Sequence of chain 1.B:
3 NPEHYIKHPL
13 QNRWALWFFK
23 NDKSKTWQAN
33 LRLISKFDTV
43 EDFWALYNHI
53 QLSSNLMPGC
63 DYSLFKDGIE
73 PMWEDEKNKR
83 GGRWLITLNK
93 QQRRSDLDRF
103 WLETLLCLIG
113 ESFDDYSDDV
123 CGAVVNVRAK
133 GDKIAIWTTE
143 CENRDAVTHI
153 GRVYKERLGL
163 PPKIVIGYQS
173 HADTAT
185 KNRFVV

Binding-site contacts:
Ligand atom N1 contacts residue LEU33 of chain 1.B at 3.2 Å.
Ligand atom C19 contacts residue LYS135 of chain 1.B at 3.6 Å.
Ligand atom C6 contacts residue ASN128 of chain 1.B at 3.6 Å.
Ligand atom O4 contacts residue LYS135 of chain 1.B at 2.5 Å (salt-bridge).
Ligand atom C18 contacts residue LYS135 of chain 1.B at 2.6 Å.
Ligand atom O3 contacts residue ARG85 of chain 1.B at 3.3 Å (salt-bridge).
Ligand atom C21 contacts residue ARG85 of chain 1.B at 3.5 Å.
Ligand atom C11 contacts residue TRP75 of chain 1.B at 3.6 Å (hydrophobic).
Ligand atom N1 contacts residue PRO73 of chain 1.B at 3.8 Å.
Ligand atom N3 contacts residue GLU76 of chain 1.B at 3.0 Å (salt-bridge).
Ligand atom O2 contacts residue TRP139 of chain 1.B at 3.6 Å.
Ligand atom O1 contacts residue MET74 of chain 1.B at 3.1 Å.
Ligand atom C14 contacts residue TRP75 of chain 1.B at 3.7 Å (hydrophobic).
Ligand atom C22 contacts residue ASP63 of chain 1.B at 3.2 Å.
Ligand atom C5 contacts residue ASN128 of chain 1.B at 3.7 Å.
Ligand atom C15 contacts residue TRP29 of chain 1.B at 3.8 Å (hydrophobic).
Ligand atom O1 contacts residue TRP75 of chain 1.B at 2.6 Å (h-bond).
Ligand atom O4 contacts residue ASN128 of chain 1.B at 3.3 Å.
Ligand atom C10 contacts residue TRP75 of chain 1.B at 3.8 Å (hydrophobic).
Ligand atom C14 contacts residue TRP29 of chain 1.B at 3.7 Å (hydrophobic).
Ligand atom C12 contacts residue GLU76 of chain 1.B at 3.4 Å.
Ligand atom C12 contacts residue TRP75 of chain 1.B at 3.5 Å (hydrophobic).
Ligand atom S2 contacts residue LYS135 of chain 1.B at 1.6 Å (salt-bridge).
Ligand atom C17 contacts residue ARG85 of chain 1.B at 3.8 Å.
Ligand atom O5 contacts residue LYS135 of chain 1.B at 2.5 Å (salt-bridge).
Ligand atom C1 contacts residue SER65 of chain 1.B at 3.7 Å.
Ligand atom C17 contacts residue LYS135 of chain 1.B at 3.3 Å.
Ligand atom C3 contacts residue PRO73 of chain 1.B at 3.4 Å (hydrophobic).
Ligand atom C1 contacts residue LEU33 of chain 1.B at 3.7 Å (hydrophobic).
Ligand atom S1 contacts residue ARG85 of chain 1.B at 3.3 Å (salt-bridge).
Ligand atom C17 contacts residue ASN128 of chain 1.B at 3.5 Å.
Ligand atom C16 contacts residue ARG85 of chain 1.B at 3.2 Å.
Ligand atom O2 contacts residue ARG85 of chain 1.B at 3.0 Å (salt-bridge).
Ligand atom O3 contacts residue ASN128 of chain 1.B at 3.4 Å (h-bond).
Ligand atom C13 contacts residue TRP75 of chain 1.B at 3.4 Å (hydrophobic).
Ligand atom C23 contacts residue ASP63 of chain 1.B at 3.3 Å.
Ligand atom O2 contacts residue TRP75 of chain 1.B at 3.5 Å.
Ligand atom O4 contacts residue ARG130 of chain 1.B at 3.0 Å (salt-bridge).
Ligand atom N3 contacts residue TRP75 of chain 1.B at 3.4 Å.
Ligand atom N1 contacts residue SER65 of chain 1.B at 3.0 Å (h-bond).

This small molecule binds to this protein.
Small molecule (SMILES): N#Cc1ccc(CN(c2ccc3cc[nH]c(=O)c3c2)S(=O)(=O)c2cccc(S(=O)(=O)F)c2)cc1